Sequence of chain 1.A:
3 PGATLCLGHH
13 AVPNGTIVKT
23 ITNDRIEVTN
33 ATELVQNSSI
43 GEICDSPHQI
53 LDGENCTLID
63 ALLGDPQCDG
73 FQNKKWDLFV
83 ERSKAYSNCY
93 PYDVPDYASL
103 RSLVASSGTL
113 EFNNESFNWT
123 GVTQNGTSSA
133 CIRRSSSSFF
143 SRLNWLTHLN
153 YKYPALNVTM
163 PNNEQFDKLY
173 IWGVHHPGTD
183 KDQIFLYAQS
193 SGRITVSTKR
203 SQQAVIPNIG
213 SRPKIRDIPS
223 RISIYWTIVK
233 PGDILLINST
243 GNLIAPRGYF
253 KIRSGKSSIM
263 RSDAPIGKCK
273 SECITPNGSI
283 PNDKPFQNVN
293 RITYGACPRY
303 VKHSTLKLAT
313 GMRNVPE

The small molecule below binds the protein below.
Small molecule (SMILES): CC(=O)N[C@H]1[C@H](O[C@H]2[C@H](O)[C@@H](NC(C)=O)CO[C@@H]2CO)O[C@H](CO)[C@@H](O)[C@@H]1O

Binding-site contacts:
Ligand atom C7 contacts residue SER213 of chain 2.A at 3.6 Å.
Ligand atom O6 contacts residue LYS216 of chain 2.A at 3.2 Å (salt-bridge).
Ligand atom C8 contacts residue NAG1 of chain 1.F at 4.1 Å.
Ligand atom C6 contacts residue THR161 of chain 1.A at 3.5 Å.
Ligand atom O3 contacts residue LYS216 of chain 2.A at 3.6 Å (salt-bridge).
Ligand atom C7 contacts residue NAG1 of chain 1.F at 4.1 Å.
Ligand atom O5 contacts residue ASN159 of chain 1.A at 2.3 Å (h-bond).
Ligand atom N2 contacts residue SER213 of chain 2.A at 3.0 Å (h-bond).
Ligand atom O5 contacts residue LEU238 of chain 1.A at 4.3 Å.
Ligand atom C7 contacts residue PRO215 of chain 2.A at 4.1 Å (hydrophobic).
Ligand atom O7 contacts residue LYS216 of chain 2.A at 2.8 Å (salt-bridge).
Ligand atom C8 contacts residue ILE236 of chain 1.A at 3.9 Å (hydrophobic).
Ligand atom C3 contacts residue ASN159 of chain 1.A at 3.8 Å.
Ligand atom C5 contacts residue ASN159 of chain 1.A at 3.6 Å.
Ligand atom O7 contacts residue ASN159 of chain 1.A at 4.3 Å.
Ligand atom C2 contacts residue LYS216 of chain 2.A at 4.0 Å.
Ligand atom O7 contacts residue ARG214 of chain 2.A at 4.2 Å.
Ligand atom C2 contacts residue SER213 of chain 2.A at 4.1 Å.
Ligand atom C5 contacts residue LYS216 of chain 2.A at 4.2 Å.
Ligand atom O6 contacts residue THR161 of chain 1.A at 4.3 Å.
Ligand atom C8 contacts residue SER213 of chain 2.A at 3.3 Å.
Ligand atom C7 contacts residue ASN159 of chain 1.A at 3.9 Å.
Ligand atom C8 contacts residue LYS216 of chain 2.A at 4.3 Å.
Ligand atom C4 contacts residue LYS216 of chain 2.A at 4.2 Å.
Ligand atom C7 contacts residue LYS216 of chain 2.A at 3.8 Å.
Ligand atom O7 contacts residue PRO215 of chain 2.A at 3.4 Å.
Ligand atom C8 contacts residue PRO215 of chain 2.A at 4.0 Å (hydrophobic).
Ligand atom C1 contacts residue SER213 of chain 2.A at 4.2 Å.
Ligand atom O4 contacts residue LYS216 of chain 2.A at 3.7 Å.
Ligand atom C8 contacts residue NAG2 of chain 1.F at 4.3 Å.
Ligand atom N2 contacts residue ASN159 of chain 1.A at 3.0 Å (h-bond).
Ligand atom C8 contacts residue THR181 of chain 2.A at 3.5 Å.
Ligand atom C1 contacts residue LYS216 of chain 2.A at 4.0 Å.
Ligand atom C4 contacts residue ASN159 of chain 1.A at 4.2 Å.
Ligand atom O7 contacts residue NAG1 of chain 1.F at 4.3 Å.
Ligand atom O7 contacts residue NAG2 of chain 1.F at 3.8 Å.
Ligand atom C6 contacts residue LYS216 of chain 2.A at 4.3 Å.
Ligand atom C1 contacts residue ASN159 of chain 1.A at 1.4 Å.
Ligand atom C2 contacts residue ASN159 of chain 1.A at 2.5 Å.
Ligand atom O5 contacts residue LYS216 of chain 2.A at 3.4 Å (salt-bridge).

Sequence of chain 2.A:
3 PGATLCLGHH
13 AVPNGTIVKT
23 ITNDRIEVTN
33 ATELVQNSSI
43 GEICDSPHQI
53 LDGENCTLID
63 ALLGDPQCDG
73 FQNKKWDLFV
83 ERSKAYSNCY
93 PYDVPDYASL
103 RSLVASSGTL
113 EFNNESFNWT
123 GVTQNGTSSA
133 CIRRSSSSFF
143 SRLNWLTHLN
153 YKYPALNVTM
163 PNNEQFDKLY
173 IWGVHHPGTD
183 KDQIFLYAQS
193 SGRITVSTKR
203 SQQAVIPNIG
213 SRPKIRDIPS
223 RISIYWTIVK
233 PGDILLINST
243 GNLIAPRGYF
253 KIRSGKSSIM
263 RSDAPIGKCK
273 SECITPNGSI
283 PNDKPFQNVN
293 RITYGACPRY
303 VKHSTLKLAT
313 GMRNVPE